Binding-site contacts:
Ligand atom O4 contacts residue ARG98 of chain 1.C at 2.9 Å (salt-bridge).
Ligand atom C15 contacts residue ASN39 of chain 1.D at 3.5 Å.
Ligand atom C16 contacts residue TYR37 of chain 1.D at 3.7 Å (hydrophobic).
Ligand atom C13 contacts residue ARG51 of chain 1.D at 3.6 Å.
Ligand atom C11 contacts residue LEU55 of chain 1.D at 3.7 Å (hydrophobic).
Ligand atom O4 contacts residue GLN101 of chain 1.D at 2.8 Å (h-bond).
Ligand atom C7 contacts residue ARG98 of chain 1.C at 3.8 Å.
Ligand atom C6 contacts residue TYR37 of chain 1.D at 3.4 Å (hydrophobic).
Ligand atom C9 contacts residue TYR37 of chain 1.D at 3.4 Å (hydrophobic).
Ligand atom C7 contacts residue TYR37 of chain 1.D at 3.7 Å (hydrophobic).
Ligand atom C5 contacts residue ARG98 of chain 1.C at 3.5 Å.
Ligand atom C17 contacts residue GLN95 of chain 1.D at 3.8 Å.
Ligand atom C16 contacts residue GLY96 of chain 1.D at 3.7 Å.
Ligand atom C4 contacts residue ARG98 of chain 1.C at 3.5 Å.
Ligand atom C9 contacts residue ARG98 of chain 1.C at 3.7 Å.
Ligand atom C4 contacts residue TYR37 of chain 1.D at 3.4 Å (hydrophobic).
Ligand atom O3 contacts residue TYR37 of chain 1.D at 3.5 Å (h-bond).
Ligand atom C17 contacts residue ASN39 of chain 1.D at 3.5 Å.
Ligand atom C7 contacts residue GLY96 of chain 1.D at 3.5 Å.
Ligand atom C16 contacts residue TRP94 of chain 1.D at 3.7 Å (hydrophobic).
Ligand atom O5 contacts residue HIS34 of chain 1.C at 2.8 Å (h-bond).
Ligand atom C3 contacts residue ARG98 of chain 1.C at 3.5 Å.
Ligand atom C8 contacts residue TYR37 of chain 1.D at 3.5 Å (hydrophobic).
Ligand atom C18 contacts residue GLN101 of chain 1.D at 3.2 Å.
Ligand atom C20 contacts residue HIS34 of chain 1.C at 3.3 Å.
Ligand atom O5 contacts residue ARG98 of chain 1.C at 3.1 Å (salt-bridge).
Ligand atom C20 contacts residue ARG98 of chain 1.C at 3.5 Å.
Ligand atom C18 contacts residue TRP94 of chain 1.D at 3.6 Å (hydrophobic).
Ligand atom C17 contacts residue GLY96 of chain 1.D at 3.4 Å.
Ligand atom O1 contacts residue TYR54 of chain 1.D at 3.5 Å.
Ligand atom C10 contacts residue TYR37 of chain 1.D at 3.8 Å (hydrophobic).
Ligand atom C8 contacts residue ARG98 of chain 1.C at 3.7 Å.
Ligand atom C8 contacts residue GLY96 of chain 1.D at 3.7 Å.
Ligand atom O2 contacts residue ARG98 of chain 1.C at 3.5 Å.
Ligand atom C5 contacts residue TYR37 of chain 1.D at 3.5 Å (hydrophobic).
Ligand atom C13 contacts residue ARG98 of chain 1.C at 3.6 Å.
Ligand atom C16 contacts residue ASN39 of chain 1.D at 3.4 Å.
Ligand atom O4 contacts residue HIS34 of chain 1.C at 3.1 Å.
Ligand atom C17 contacts residue TRP94 of chain 1.D at 3.7 Å (hydrophobic).
Ligand atom C20 contacts residue GLN101 of chain 1.D at 3.7 Å.

Sequence of chain 1.C:
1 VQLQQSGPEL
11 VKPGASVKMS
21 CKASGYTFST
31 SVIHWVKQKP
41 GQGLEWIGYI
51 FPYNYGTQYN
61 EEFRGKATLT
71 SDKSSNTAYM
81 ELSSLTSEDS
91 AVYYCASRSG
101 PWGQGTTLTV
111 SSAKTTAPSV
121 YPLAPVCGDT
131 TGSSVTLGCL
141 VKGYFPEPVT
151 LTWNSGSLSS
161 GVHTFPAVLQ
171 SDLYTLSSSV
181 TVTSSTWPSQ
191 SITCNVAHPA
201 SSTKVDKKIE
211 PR

The protein below binds the small molecule below.
Small molecule (SMILES): O=C(O)c1ccccc1-c1c2ccc(=O)cc-2oc2cc(O)ccc12

Sequence of chain 1.D:
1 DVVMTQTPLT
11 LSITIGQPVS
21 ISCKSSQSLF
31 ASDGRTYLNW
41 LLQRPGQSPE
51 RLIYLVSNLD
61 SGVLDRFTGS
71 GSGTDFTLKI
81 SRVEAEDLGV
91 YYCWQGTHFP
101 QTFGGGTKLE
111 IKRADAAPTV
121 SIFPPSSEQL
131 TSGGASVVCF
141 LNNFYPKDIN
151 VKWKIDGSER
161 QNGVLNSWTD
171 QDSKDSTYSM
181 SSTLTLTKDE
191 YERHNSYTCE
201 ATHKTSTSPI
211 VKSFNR